This small molecule binds to this protein.
Small molecule (SMILES): Cc1cn([C@H]2C[C@H](O[P](=O)(O)OC[C@H]3O[C@@H](n4cnc5c(N)ncnc54)C[C@@H]3O[P](=O)(O)OC[C@H]3O[C@@H](n4ccc(N)nc4=O)C[C@@H]3O)[C@@H](CO[P](=O)(O)O[C@H]3C[C@H](n4cnc5c(=O)nc(N)[nH]c54)O[C@@H]3CO[P](=O)(O)O[C@H]3C[C@H](n4cnc5c(N)ncnc54)O[C@@H]3CO[P](=O)(O)O[C@H]3C[C@H](n4ccc(N)nc4=O)O[C@@H]3CO)O2)c(=O)[nH]c1=O

Binding-site contacts:
Ligand atom O3' contacts residue MN1 of chain 1.G at 2.3 Å.
Ligand atom C4' contacts residue ASP244 of chain 1.A at 3.6 Å.
Ligand atom OP2 contacts residue LYS106 of chain 1.A at 3.0 Å (salt-bridge).
Ligand atom C3' contacts residue MN1 of chain 1.G at 3.4 Å.
Ligand atom OP1 contacts residue GLY102 of chain 1.A at 2.8 Å (h-bond).
Ligand atom C4' contacts residue TRP101 of chain 1.A at 3.4 Å (hydrophobic).
Ligand atom OP1 contacts residue THR107 of chain 1.A at 2.6 Å (h-bond).
Ligand atom OP1 contacts residue TRP101 of chain 1.A at 3.1 Å (h-bond).
Ligand atom C3' contacts residue ASP244 of chain 1.A at 3.7 Å.
Ligand atom O3' contacts residue GLY102 of chain 1.A at 3.4 Å.
Ligand atom O3' contacts residue ASP188 of chain 1.A at 3.2 Å (salt-bridge).
Ligand atom OP2 contacts residue NA1 of chain 1.I at 3.6 Å.
Ligand atom OP1 contacts residue LYS106 of chain 1.A at 3.7 Å.
Ligand atom OP2 contacts residue GLY104 of chain 1.A at 3.6 Å.
Ligand atom C3' contacts residue ZAN1 of chain 1.E at 3.4 Å.
Ligand atom OP1 contacts residue GLY104 of chain 1.A at 2.8 Å (h-bond).
Ligand atom O5' contacts residue LYS106 of chain 1.A at 3.6 Å.
Ligand atom P contacts residue NA1 of chain 1.I at 3.5 Å.
Ligand atom O3' contacts residue ASP244 of chain 1.A at 2.8 Å (salt-bridge).
Ligand atom P contacts residue GLY104 of chain 1.A at 3.5 Å.
Ligand atom C2' contacts residue TYR259 of chain 1.A at 3.5 Å (hydrophobic).
Ligand atom O5' contacts residue GLY104 of chain 1.A at 3.4 Å (h-bond).
Ligand atom N4 contacts residue ZAN1 of chain 1.E at 3.0 Å (h-bond).
Ligand atom O3' contacts residue ZAN1 of chain 1.E at 3.3 Å.
Ligand atom C5' contacts residue ARG242 of chain 1.A at 3.7 Å.
Ligand atom O2 contacts residue TYR259 of chain 1.A at 2.7 Å (h-bond).
Ligand atom C5' contacts residue GLY104 of chain 1.A at 3.6 Å.
Ligand atom C5' contacts residue TRP101 of chain 1.A at 3.6 Å (hydrophobic).
Ligand atom C4' contacts residue GLY102 of chain 1.A at 3.6 Å.
Ligand atom OP1 contacts residue NA1 of chain 1.I at 2.5 Å (h-bond).
Ligand atom OP1 contacts residue ALA103 of chain 1.A at 3.6 Å (h-bond).
Ligand atom O3' contacts residue TRP101 of chain 1.A at 3.2 Å.
Ligand atom OP2 contacts residue THR105 of chain 1.A at 3.4 Å (h-bond).
Ligand atom C5' contacts residue GLY102 of chain 1.A at 3.6 Å.
Ligand atom C2' contacts residue ZAN1 of chain 1.E at 3.3 Å.
Ligand atom N3 contacts residue ZAN1 of chain 1.E at 3.5 Å (h-bond).
Ligand atom C5' contacts residue ASP244 of chain 1.A at 3.5 Å.
Ligand atom C4 contacts residue ZAN1 of chain 1.E at 3.3 Å.
Ligand atom OP1 contacts residue ARG242 of chain 1.A at 2.8 Å (salt-bridge).
Ligand atom C1' contacts residue TYR259 of chain 1.A at 3.5 Å (hydrophobic).

Sequence of chain 1.A:
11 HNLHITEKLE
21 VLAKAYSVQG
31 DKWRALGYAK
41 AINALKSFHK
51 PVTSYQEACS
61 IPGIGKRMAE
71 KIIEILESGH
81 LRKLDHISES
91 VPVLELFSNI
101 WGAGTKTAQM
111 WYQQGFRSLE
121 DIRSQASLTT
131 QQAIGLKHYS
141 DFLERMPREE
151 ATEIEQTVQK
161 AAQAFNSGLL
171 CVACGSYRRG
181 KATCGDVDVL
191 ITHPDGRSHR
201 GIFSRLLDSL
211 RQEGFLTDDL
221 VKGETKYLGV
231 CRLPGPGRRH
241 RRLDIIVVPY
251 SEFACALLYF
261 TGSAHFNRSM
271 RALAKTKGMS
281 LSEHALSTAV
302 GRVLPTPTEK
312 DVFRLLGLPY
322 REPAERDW